Binding-site contacts:
Ligand atom N9 contacts residue LCV1 of chain 1.N at 0.0 Å (h-bond).
Ligand atom CP8 contacts residue LCV1 of chain 1.N at 0.0 Å.
Ligand atom OP3 contacts residue LCV1 of chain 1.N at 0.0 Å (h-bond).
Ligand atom C6 contacts residue LCV1 of chain 1.N at 0.0 Å.
Ligand atom C5' contacts residue LCV1 of chain 1.N at 0.0 Å.
Ligand atom O32 contacts residue LCV1 of chain 1.N at 0.0 Å (h-bond).
Ligand atom CP3 contacts residue LCV1 of chain 1.N at 0.0 Å.
Ligand atom CP5 contacts residue LCV1 of chain 1.N at 0.0 Å.
Ligand atom C1' contacts residue LCV1 of chain 1.N at 0.0 Å.
Ligand atom OP2 contacts residue LCV1 of chain 1.N at 0.0 Å (h-bond).
Ligand atom O12 contacts residue LCV1 of chain 1.N at 0.0 Å (h-bond).
Ligand atom OP1 contacts residue LCV1 of chain 1.N at 0.0 Å (h-bond).
Ligand atom O33 contacts residue LCV1 of chain 1.N at 0.0 Å (h-bond).
Ligand atom O6 contacts residue LCV1 of chain 1.N at 0.0 Å (h-bond).
Ligand atom N7 contacts residue LCV1 of chain 1.N at 0.0 Å (h-bond).
Ligand atom O5' contacts residue LCV1 of chain 1.N at 0.0 Å (h-bond).
Ligand atom N6 contacts residue LCV1 of chain 1.N at 0.0 Å (h-bond).
Ligand atom P3 contacts residue LCV1 of chain 1.N at 0.0 Å.
Ligand atom CPB contacts residue LCV1 of chain 1.N at 0.0 Å.
Ligand atom NP2 contacts residue LCV1 of chain 1.N at 0.0 Å (h-bond).
Ligand atom C2' contacts residue LCV1 of chain 1.N at 0.0 Å.
Ligand atom P1 contacts residue LCV1 of chain 1.N at 0.0 Å.
Ligand atom C3' contacts residue LCV1 of chain 1.N at 0.0 Å.
Ligand atom O21 contacts residue LCV1 of chain 1.N at 0.0 Å (h-bond).
Ligand atom O2' contacts residue LCV1 of chain 1.N at 0.0 Å (h-bond).
Ligand atom C8 contacts residue LCV1 of chain 1.N at 0.0 Å.
Ligand atom O7 contacts residue LCV1 of chain 1.N at 0.0 Å (h-bond).
Ligand atom CP6 contacts residue LCV1 of chain 1.N at 0.0 Å.
Ligand atom P2 contacts residue LCV1 of chain 1.N at 0.0 Å.
Ligand atom O22 contacts residue LCV1 of chain 1.N at 0.0 Å (h-bond).
Ligand atom CP4 contacts residue LCV1 of chain 1.N at 0.0 Å.
Ligand atom O31 contacts residue LCV1 of chain 1.N at 0.0 Å (h-bond).
Ligand atom O4' contacts residue LCV1 of chain 1.N at 0.0 Å (h-bond).
Ligand atom C5 contacts residue LCV1 of chain 1.N at 0.0 Å.
Ligand atom C4 contacts residue LCV1 of chain 1.N at 0.0 Å.
Ligand atom C4' contacts residue LCV1 of chain 1.N at 0.0 Å.
Ligand atom CP7 contacts residue LCV1 of chain 1.N at 0.0 Å.
Ligand atom O11 contacts residue LCV1 of chain 1.N at 0.0 Å (h-bond).
Ligand atom CPA contacts residue LCV1 of chain 1.N at 0.0 Å.
Ligand atom O3' contacts residue LCV1 of chain 1.N at 0.0 Å (h-bond).

Sequence of chain 1.D:
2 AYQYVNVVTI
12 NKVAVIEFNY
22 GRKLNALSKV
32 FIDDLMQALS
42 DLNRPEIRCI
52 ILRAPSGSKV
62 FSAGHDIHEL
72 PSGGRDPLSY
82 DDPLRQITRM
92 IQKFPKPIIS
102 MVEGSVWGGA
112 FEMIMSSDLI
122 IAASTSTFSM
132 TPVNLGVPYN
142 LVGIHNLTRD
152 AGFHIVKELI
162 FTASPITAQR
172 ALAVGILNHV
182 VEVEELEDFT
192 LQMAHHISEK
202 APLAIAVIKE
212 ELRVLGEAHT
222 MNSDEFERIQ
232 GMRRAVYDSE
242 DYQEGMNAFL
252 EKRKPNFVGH

A protein and the small-molecule ligand that binds it are described below.
Small molecule (SMILES): C[C@H](C(=O)OCCNC(=O)CCNC(=O)[C@H](O)C(C)(C)COP(=O)(O)OP(=O)(O)OC[C@H]1O[C@@H](n2cnc3c(N)ncnc32)[C@H](O)[C@@H]1OP(=O)(O)O)S(=O)(=O)O